Binding-site contacts:
Ligand atom C15 contacts residue TYR63 of chain 1.A at 3.6 Å (hydrophobic).
Ligand atom O6 contacts residue GLN89 of chain 1.A at 3.8 Å.
Ligand atom C23 contacts residue ASP27 of chain 1.A at 3.2 Å.
Ligand atom C13 contacts residue THR80 of chain 1.B at 3.6 Å.
Ligand atom O1 contacts residue LEU49 of chain 1.B at 3.6 Å.
Ligand atom C7 contacts residue LEU49 of chain 1.B at 3.7 Å (hydrophobic).
Ligand atom F2 contacts residue TYR63 of chain 1.A at 3.4 Å.
Ligand atom N3 contacts residue TYR63 of chain 1.A at 3.9 Å.
Ligand atom C5 contacts residue LEU49 of chain 1.B at 3.7 Å (hydrophobic).
Ligand atom C26 contacts residue TYR61 of chain 1.A at 3.9 Å (hydrophobic).
Ligand atom C6 contacts residue LEU49 of chain 1.B at 3.8 Å (hydrophobic).
Ligand atom C16 contacts residue PHE83 of chain 1.B at 3.6 Å (hydrophobic).
Ligand atom C25 contacts residue TYR61 of chain 1.A at 3.5 Å (hydrophobic).
Ligand atom C13 contacts residue LEU115 of chain 1.A at 3.6 Å (hydrophobic).
Ligand atom C21 contacts residue TYR61 of chain 1.A at 3.7 Å (hydrophobic).
Ligand atom F1 contacts residue PHE83 of chain 1.B at 3.2 Å.
Ligand atom C8 contacts residue PHE83 of chain 1.B at 3.7 Å (hydrophobic).
Ligand atom F1 contacts residue THR80 of chain 1.B at 3.3 Å.
Ligand atom F2 contacts residue LEU49 of chain 1.B at 3.9 Å.
Ligand atom C27 contacts residue GLN89 of chain 1.A at 3.1 Å.
Ligand atom F1 contacts residue LEU115 of chain 1.A at 3.6 Å.
Ligand atom C32 contacts residue MET190 of chain 1.A at 3.4 Å (hydrophobic).
Ligand atom C24 contacts residue TYR63 of chain 1.A at 3.5 Å (hydrophobic).
Ligand atom N1 contacts residue TYR63 of chain 1.A at 3.0 Å (h-bond).
Ligand atom O5 contacts residue TYR61 of chain 1.A at 3.5 Å.
Ligand atom O7 contacts residue PHE83 of chain 1.B at 3.6 Å.
Ligand atom N3 contacts residue TYR61 of chain 1.A at 3.7 Å.
Ligand atom C33 contacts residue MET190 of chain 1.A at 3.4 Å (hydrophobic).
Ligand atom C24 contacts residue ILE29 of chain 1.A at 3.8 Å (hydrophobic).
Ligand atom C11 contacts residue PHE83 of chain 1.B at 3.6 Å (hydrophobic).
Ligand atom C25 contacts residue TYR63 of chain 1.A at 3.5 Å (hydrophobic).
Ligand atom O5 contacts residue TYR63 of chain 1.A at 2.5 Å (h-bond).
Ligand atom C14 contacts residue MET93 of chain 1.A at 3.4 Å (hydrophobic).
Ligand atom C27 contacts residue TYR61 of chain 1.A at 3.4 Å (hydrophobic).
Ligand atom C2 contacts residue ASP27 of chain 1.A at 3.1 Å.
Ligand atom N2 contacts residue PHE83 of chain 1.B at 3.8 Å.
Ligand atom C12 contacts residue LEU115 of chain 1.A at 3.8 Å (hydrophobic).
Ligand atom C1 contacts residue PHE50 of chain 1.B at 3.8 Å (hydrophobic).
Ligand atom F2 contacts residue MET93 of chain 1.A at 2.4 Å.
Ligand atom C6 contacts residue TYR63 of chain 1.A at 3.8 Å (hydrophobic).

Sequence of chain 1.A:
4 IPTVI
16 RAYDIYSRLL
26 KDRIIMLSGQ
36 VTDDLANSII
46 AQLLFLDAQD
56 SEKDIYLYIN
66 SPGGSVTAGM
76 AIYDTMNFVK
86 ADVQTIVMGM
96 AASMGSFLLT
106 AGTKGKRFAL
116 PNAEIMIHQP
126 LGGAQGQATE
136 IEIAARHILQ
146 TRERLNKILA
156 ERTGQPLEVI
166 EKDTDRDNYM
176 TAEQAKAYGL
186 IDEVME

A protein and the small-molecule ligand that binds it are described below.
Small molecule (SMILES): CCCC/C=C/C(=O)N[C@@H](Cc1cc(F)cc(F)c1)C(=O)N[C@H]1COC(=O)[C@@H]2C[C@@H](C)CN2C(=O)C(C)NC(=O)[C@@H]2CCCCN2C(=O)[C@@H]2CCCN2C1=O

Sequence of chain 1.B:
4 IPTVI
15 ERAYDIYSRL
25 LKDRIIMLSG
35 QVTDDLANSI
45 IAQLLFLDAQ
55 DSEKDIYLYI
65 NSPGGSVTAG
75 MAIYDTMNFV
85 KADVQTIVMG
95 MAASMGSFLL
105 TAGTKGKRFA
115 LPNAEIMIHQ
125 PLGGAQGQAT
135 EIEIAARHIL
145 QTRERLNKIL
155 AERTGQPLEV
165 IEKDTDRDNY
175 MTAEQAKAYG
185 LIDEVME